Binding-site contacts:
Ligand atom O5' contacts residue LYS131 of chain 50.C at 3.3 Å.
Ligand atom P contacts residue TRP75 of chain 50.C at 4.3 Å.
Ligand atom O2' contacts residue ASP11 of chain 46.D at 3.5 Å.
Ligand atom P contacts residue SER73 of chain 50.C at 4.1 Å.
Ligand atom OP2 contacts residue SER73 of chain 50.C at 4.0 Å.
Ligand atom C5' contacts residue ARG12 of chain 46.D at 4.3 Å.
Ligand atom O5' contacts residue ARG12 of chain 46.D at 4.1 Å.
Ligand atom OP1 contacts residue TRP75 of chain 50.C at 3.9 Å.
Ligand atom C4' contacts residue ARG12 of chain 46.D at 3.6 Å.
Ligand atom O2' contacts residue THR13 of chain 46.D at 3.7 Å.
Ligand atom C4' contacts residue TRP75 of chain 50.C at 4.5 Å (hydrophobic).
Ligand atom OP1 contacts residue THR176 of chain 50.C at 3.4 Å (h-bond).
Ligand atom O4' contacts residue ARG12 of chain 46.D at 4.0 Å.
Ligand atom O3' contacts residue THR13 of chain 46.D at 4.4 Å.
Ligand atom C1' contacts residue ARG12 of chain 46.D at 3.9 Å.
Ligand atom OP1 contacts residue TYR111 of chain 46.D at 3.6 Å (h-bond).
Ligand atom C5' contacts residue LYS131 of chain 50.C at 4.2 Å.
Ligand atom C2 contacts residue ARG12 of chain 46.D at 4.5 Å.
Ligand atom O2 contacts residue ARG12 of chain 46.D at 3.6 Å.
Ligand atom O2' contacts residue ARG12 of chain 46.D at 3.6 Å.
Ligand atom P contacts residue TYR111 of chain 46.D at 4.5 Å.
Ligand atom O2' contacts residue VAL14 of chain 46.D at 4.3 Å.
Ligand atom O2' contacts residue TYR111 of chain 46.D at 4.3 Å.
Ligand atom OP1 contacts residue VAL14 of chain 46.D at 3.4 Å.
Ligand atom O5' contacts residue TYR111 of chain 46.D at 4.4 Å.
Ligand atom OP1 contacts residue SER73 of chain 50.C at 3.2 Å (h-bond).
Ligand atom O3' contacts residue TRP75 of chain 50.C at 3.6 Å.

Sequence of chain 46.D:
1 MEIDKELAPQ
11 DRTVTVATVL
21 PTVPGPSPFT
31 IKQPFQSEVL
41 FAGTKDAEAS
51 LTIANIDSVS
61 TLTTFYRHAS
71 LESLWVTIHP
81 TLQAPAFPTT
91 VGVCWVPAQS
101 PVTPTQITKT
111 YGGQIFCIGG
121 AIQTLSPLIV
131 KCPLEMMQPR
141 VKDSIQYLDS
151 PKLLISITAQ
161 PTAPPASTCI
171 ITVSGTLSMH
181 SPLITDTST

Sequence of chain 50.C:
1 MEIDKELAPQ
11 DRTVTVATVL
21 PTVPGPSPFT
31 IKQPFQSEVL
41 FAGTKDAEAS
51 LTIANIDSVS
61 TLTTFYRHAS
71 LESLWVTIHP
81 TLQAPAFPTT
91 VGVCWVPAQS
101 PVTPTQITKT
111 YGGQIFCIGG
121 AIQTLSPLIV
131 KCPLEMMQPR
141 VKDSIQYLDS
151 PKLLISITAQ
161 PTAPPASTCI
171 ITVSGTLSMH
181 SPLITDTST

The small molecule below binds the protein below.
Small molecule (SMILES): Nc1ccn([C@@H]2O[C@H](CO[P](=O)(O)O[C@H]3[C@@H](O)[C@H](n4ccc(N)nc4=O)O[C@@H]3CO[P](=O)(O)O[C@H]3[C@@H](O)[C@H](n4ccc(N)nc4=O)O[C@@H]3CO)[C@@H](O)[C@H]2O)c(=O)n1